The small molecule below binds the protein below.
Small molecule (SMILES): CC(=O)N[C@H]1CO[C@H](CO[C@@H]2O[C@@H](C)[C@@H](O)[C@@H](O)[C@@H]2O)[C@@H](O)[C@@H]1O

Sequence of chain 1.A:
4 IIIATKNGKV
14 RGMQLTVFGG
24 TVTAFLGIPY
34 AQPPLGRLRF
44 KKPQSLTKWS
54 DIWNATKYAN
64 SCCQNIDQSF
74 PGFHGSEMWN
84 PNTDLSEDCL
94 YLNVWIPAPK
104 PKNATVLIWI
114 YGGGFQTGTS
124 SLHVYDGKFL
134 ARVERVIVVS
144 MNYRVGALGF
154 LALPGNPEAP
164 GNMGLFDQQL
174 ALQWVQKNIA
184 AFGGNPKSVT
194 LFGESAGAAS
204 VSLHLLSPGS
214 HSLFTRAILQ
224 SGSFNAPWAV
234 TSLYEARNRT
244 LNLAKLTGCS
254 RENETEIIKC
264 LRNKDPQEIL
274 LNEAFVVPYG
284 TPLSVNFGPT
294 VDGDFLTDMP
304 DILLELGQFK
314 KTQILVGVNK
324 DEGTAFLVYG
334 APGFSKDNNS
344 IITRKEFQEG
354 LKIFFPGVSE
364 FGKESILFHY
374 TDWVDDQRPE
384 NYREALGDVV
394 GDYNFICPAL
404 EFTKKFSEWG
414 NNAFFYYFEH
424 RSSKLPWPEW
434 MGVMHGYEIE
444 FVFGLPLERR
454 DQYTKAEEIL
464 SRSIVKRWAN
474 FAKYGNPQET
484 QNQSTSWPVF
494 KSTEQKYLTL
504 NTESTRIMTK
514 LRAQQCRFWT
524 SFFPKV

Binding-site contacts:
Ligand atom O5 contacts residue ARG14 of chain 1.A at 3.6 Å.
Ligand atom C1 contacts residue ARG14 of chain 1.A at 3.6 Å.
Ligand atom C2 contacts residue ASN57 of chain 1.A at 2.5 Å.
Ligand atom O7 contacts residue ASN57 of chain 1.A at 3.6 Å (h-bond).
Ligand atom C5 contacts residue ARG14 of chain 1.A at 3.8 Å.
Ligand atom O5 contacts residue ASN57 of chain 1.A at 2.4 Å (h-bond).
Ligand atom C6 contacts residue ARG14 of chain 1.A at 4.3 Å.
Ligand atom C4 contacts residue ASN57 of chain 1.A at 4.3 Å.
Ligand atom C7 contacts residue ASN57 of chain 1.A at 3.4 Å.
Ligand atom N2 contacts residue ASN57 of chain 1.A at 2.9 Å (h-bond).
Ligand atom C3 contacts residue ASN57 of chain 1.A at 3.8 Å.
Ligand atom C5 contacts residue ASN57 of chain 1.A at 3.7 Å.
Ligand atom C1 contacts residue ASN57 of chain 1.A at 1.5 Å.